Sequence of chain 1.A:
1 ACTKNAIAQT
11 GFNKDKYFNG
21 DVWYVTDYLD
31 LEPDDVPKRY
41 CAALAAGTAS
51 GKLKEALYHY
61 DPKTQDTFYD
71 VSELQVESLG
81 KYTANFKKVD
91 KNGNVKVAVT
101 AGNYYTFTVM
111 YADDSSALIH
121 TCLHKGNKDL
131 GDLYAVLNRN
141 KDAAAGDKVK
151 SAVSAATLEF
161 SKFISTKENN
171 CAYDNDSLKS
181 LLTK

The small molecule below binds the protein below.
Small molecule (SMILES): C=CC1=C(C=C)C2=N3->[Fe]45<-N6=C(C=c7c(CCC(=O)O)c(C)c(n74)=C2)C(CCC(=O)O)=C(C)C6=Cc2c(C=C)c(C=C)c(n25)C=C13

Binding-site contacts:
Ligand atom C4A contacts residue HIS59 of chain 1.A at 3.4 Å.
Ligand atom CGA contacts residue ASP70 of chain 1.A at 3.3 Å.
Ligand atom FE contacts residue PYZ1 of chain 1.C at 2.0 Å.
Ligand atom CM1 contacts residue TYR28 of chain 1.A at 3.4 Å (hydrophobic).
Ligand atom NB contacts residue PYZ1 of chain 1.C at 2.8 Å (h-bond).
Ligand atom ND contacts residue HIS59 of chain 1.A at 2.8 Å (h-bond).
Ligand atom CHC contacts residue LEU133 of chain 1.A at 3.5 Å (hydrophobic).
Ligand atom NA contacts residue PYZ1 of chain 1.C at 2.8 Å (h-bond).
Ligand atom CMA contacts residue PHE86 of chain 1.A at 3.5 Å (hydrophobic).
Ligand atom CM2 contacts residue PHE107 of chain 1.A at 3.4 Å (hydrophobic).
Ligand atom CGD contacts residue LYS128 of chain 1.A at 3.5 Å.
Ligand atom C4C contacts residue PYZ1 of chain 1.C at 3.5 Å.
Ligand atom NC contacts residue PYZ1 of chain 1.C at 2.8 Å (h-bond).
Ligand atom NB contacts residue HIS59 of chain 1.A at 2.8 Å (h-bond).
Ligand atom O2A contacts residue LYS88 of chain 1.A at 3.4 Å.
Ligand atom CM2 contacts residue LEU57 of chain 1.A at 3.3 Å (hydrophobic).
Ligand atom O2A contacts residue PHE86 of chain 1.A at 3.5 Å.
Ligand atom NA contacts residue HIS59 of chain 1.A at 2.8 Å (h-bond).
Ligand atom CBC contacts residue VAL36 of chain 1.A at 3.3 Å (hydrophobic).
Ligand atom FE contacts residue HIS59 of chain 1.A at 2.0 Å.
Ligand atom CBB contacts residue LEU44 of chain 1.A at 3.3 Å (hydrophobic).
Ligand atom C1A contacts residue LEU123 of chain 1.A at 3.5 Å (hydrophobic).
Ligand atom O2D contacts residue LYS125 of chain 1.A at 2.9 Å (salt-bridge).
Ligand atom O1D contacts residue LYS128 of chain 1.A at 2.8 Å.
Ligand atom CGA contacts residue PHE86 of chain 1.A at 3.5 Å (hydrophobic).
Ligand atom C1A contacts residue HIS59 of chain 1.A at 3.5 Å.
Ligand atom CM1 contacts residue VAL25 of chain 1.A at 3.5 Å (hydrophobic).
Ligand atom C1D contacts residue HIS59 of chain 1.A at 3.5 Å.
Ligand atom CAC contacts residue TYR40 of chain 1.A at 3.5 Å (hydrophobic).
Ligand atom CBA contacts residue ASP70 of chain 1.A at 3.3 Å.
Ligand atom NC contacts residue HIS59 of chain 1.A at 2.8 Å (h-bond).
Ligand atom ND contacts residue PYZ1 of chain 1.C at 2.9 Å (h-bond).
Ligand atom O1A contacts residue LYS125 of chain 1.A at 2.7 Å (salt-bridge).
Ligand atom C1B contacts residue PYZ1 of chain 1.C at 3.4 Å.
Ligand atom CHD contacts residue VAL36 of chain 1.A at 3.6 Å (hydrophobic).
Ligand atom C1D contacts residue PYZ1 of chain 1.C at 3.5 Å.
Ligand atom C1C contacts residue HIS59 of chain 1.A at 3.5 Å.
Ligand atom CHB contacts residue LEU57 of chain 1.A at 3.5 Å (hydrophobic).
Ligand atom CBC contacts residue TYR28 of chain 1.A at 3.3 Å (hydrophobic).
Ligand atom O2A contacts residue ASP70 of chain 1.A at 2.4 Å (salt-bridge).